Sequence of chain 50.A:
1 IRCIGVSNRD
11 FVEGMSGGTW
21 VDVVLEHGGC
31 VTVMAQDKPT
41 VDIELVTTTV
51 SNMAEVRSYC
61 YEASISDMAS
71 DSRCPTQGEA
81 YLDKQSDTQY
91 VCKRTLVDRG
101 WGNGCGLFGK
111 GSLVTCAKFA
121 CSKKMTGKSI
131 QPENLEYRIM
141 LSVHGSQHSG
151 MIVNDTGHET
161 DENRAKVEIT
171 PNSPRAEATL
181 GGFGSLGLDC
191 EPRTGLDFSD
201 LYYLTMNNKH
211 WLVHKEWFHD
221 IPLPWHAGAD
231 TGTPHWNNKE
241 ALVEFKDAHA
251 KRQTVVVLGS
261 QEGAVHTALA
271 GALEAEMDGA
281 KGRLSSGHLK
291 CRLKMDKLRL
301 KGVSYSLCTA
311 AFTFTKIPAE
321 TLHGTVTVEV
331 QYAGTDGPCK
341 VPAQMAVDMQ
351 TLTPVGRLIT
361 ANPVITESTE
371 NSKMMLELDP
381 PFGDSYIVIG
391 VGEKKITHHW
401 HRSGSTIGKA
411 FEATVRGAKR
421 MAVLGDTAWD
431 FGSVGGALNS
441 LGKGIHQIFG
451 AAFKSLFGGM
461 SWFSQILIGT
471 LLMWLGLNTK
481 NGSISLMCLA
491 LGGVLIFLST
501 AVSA

Binding-site contacts:
Ligand atom C5 contacts residue THR156 of chain 50.A at 4.1 Å.
Ligand atom C5 contacts residue ASN154 of chain 50.A at 3.7 Å.
Ligand atom O6 contacts residue MET151 of chain 50.A at 4.0 Å.
Ligand atom C3 contacts residue ASN154 of chain 50.A at 3.8 Å.
Ligand atom C3 contacts residue THR156 of chain 50.A at 4.5 Å.
Ligand atom C2 contacts residue THR156 of chain 50.A at 4.2 Å.
Ligand atom N2 contacts residue THR156 of chain 50.A at 4.3 Å.
Ligand atom N2 contacts residue ASN154 of chain 50.A at 2.9 Å (h-bond).
Ligand atom O5 contacts residue ASN154 of chain 50.A at 2.3 Å (h-bond).
Ligand atom C4 contacts residue ASN154 of chain 50.A at 4.3 Å.
Ligand atom C8 contacts residue ASN154 of chain 50.A at 2.8 Å.
Ligand atom O5 contacts residue MET151 of chain 50.A at 3.9 Å.
Ligand atom C2 contacts residue ASN154 of chain 50.A at 2.5 Å.
Ligand atom C1 contacts residue THR156 of chain 50.A at 3.2 Å.
Ligand atom C1 contacts residue ASN154 of chain 50.A at 1.4 Å.
Ligand atom C7 contacts residue ASN154 of chain 50.A at 3.3 Å.
Ligand atom O7 contacts residue ASN154 of chain 50.A at 4.3 Å.
Ligand atom O5 contacts residue THR156 of chain 50.A at 3.9 Å.
Ligand atom C6 contacts residue MET151 of chain 50.A at 4.0 Å (hydrophobic).

A small-molecule ligand and the protein it binds are described below.
Small molecule (SMILES): CC(=O)N[C@@H]1[C@@H](O)[C@H](O)[C@@H](CO)O[C@H]1O